This small molecule binds to this protein.
Small molecule (SMILES): CC(=O)N[C@H]1[C@H](O[C@H]2[C@H](O)[C@@H](NC(C)=O)CO[C@@H]2CO)O[C@H](CO)[C@@H](O[C@@H]2O[C@H](CO[C@H]3O[C@H](CO[C@H]4O[C@H](CO)[C@@H](O)[C@H](O)[C@@H]4O)[C@@H](O)[C@H](O[C@H]4O[C@H](CO)[C@@H](O)[C@H](O)[C@@H]4O)[C@@H]3O)[C@@H](O)[C@H](O[C@H]3O[C@H](CO)[C@@H](O)[C@H](O)[C@@H]3O[C@H]3O[C@H](CO)[C@@H](O)[C@H](O)[C@@H]3O)[C@@H]2O)[C@@H]1O

Binding-site contacts:
Ligand atom C6 contacts residue NAG1 of chain 1.R at 3.5 Å.
Ligand atom C5 contacts residue ASN15 of chain 1.D at 3.7 Å.
Ligand atom N2 contacts residue ASN15 of chain 1.D at 2.8 Å (h-bond).
Ligand atom C6 contacts residue ARG344 of chain 1.D at 3.7 Å.
Ligand atom C2 contacts residue ASN15 of chain 1.D at 2.4 Å.
Ligand atom C8 contacts residue PHE229 of chain 1.D at 4.1 Å (hydrophobic).
Ligand atom O6 contacts residue PHE53 of chain 1.D at 4.0 Å.
Ligand atom C4 contacts residue GLY270 of chain 1.D at 4.0 Å.
Ligand atom O6 contacts residue SER52 of chain 1.D at 3.0 Å (h-bond).
Ligand atom O4 contacts residue ARG344 of chain 1.D at 3.4 Å (salt-bridge).
Ligand atom O3 contacts residue NAG2 of chain 1.R at 3.3 Å.
Ligand atom O5 contacts residue NAG1 of chain 1.R at 3.9 Å.
Ligand atom C4 contacts residue NAG1 of chain 1.R at 4.0 Å.
Ligand atom O4 contacts residue NAG1 of chain 1.R at 3.9 Å.
Ligand atom C6 contacts residue SER52 of chain 1.D at 3.2 Å.
Ligand atom O6 contacts residue NAG2 of chain 1.R at 3.1 Å.
Ligand atom O7 contacts residue ASP54 of chain 1.D at 3.9 Å.
Ligand atom N2 contacts residue NAG2 of chain 1.R at 3.7 Å.
Ligand atom O5 contacts residue LYS476 of chain 1.D at 3.9 Å.
Ligand atom C8 contacts residue PHE53 of chain 1.D at 3.6 Å (hydrophobic).
Ligand atom O4 contacts residue SER52 of chain 1.D at 3.7 Å.
Ligand atom O5 contacts residue ASN15 of chain 1.D at 2.4 Å (h-bond).
Ligand atom C5 contacts residue LYS476 of chain 1.D at 4.1 Å.
Ligand atom C5 contacts residue NAG1 of chain 1.R at 3.5 Å.
Ligand atom C7 contacts residue ASN15 of chain 1.D at 3.4 Å.
Ligand atom O7 contacts residue NAG1 of chain 1.R at 2.8 Å (h-bond).
Ligand atom O6 contacts residue LYS476 of chain 1.D at 3.4 Å (salt-bridge).
Ligand atom C3 contacts residue NAG1 of chain 1.R at 3.8 Å.
Ligand atom C5 contacts residue SER52 of chain 1.D at 3.2 Å.
Ligand atom C1 contacts residue NAG1 of chain 1.R at 3.6 Å.
Ligand atom C8 contacts residue NAG2 of chain 1.R at 3.9 Å.
Ligand atom C7 contacts residue NAG1 of chain 1.R at 4.0 Å.
Ligand atom C6 contacts residue GLY270 of chain 1.D at 4.1 Å.
Ligand atom C4 contacts residue ARG344 of chain 1.D at 3.9 Å.
Ligand atom C1 contacts residue ASN15 of chain 1.D at 1.4 Å.
Ligand atom C4 contacts residue SER52 of chain 1.D at 4.1 Å.
Ligand atom C8 contacts residue ASP54 of chain 1.D at 3.8 Å.
Ligand atom C6 contacts residue NAG2 of chain 1.R at 3.6 Å.
Ligand atom C3 contacts residue ASN15 of chain 1.D at 3.8 Å.
Ligand atom O7 contacts residue ASN15 of chain 1.D at 3.6 Å.

Sequence of chain 1.D:
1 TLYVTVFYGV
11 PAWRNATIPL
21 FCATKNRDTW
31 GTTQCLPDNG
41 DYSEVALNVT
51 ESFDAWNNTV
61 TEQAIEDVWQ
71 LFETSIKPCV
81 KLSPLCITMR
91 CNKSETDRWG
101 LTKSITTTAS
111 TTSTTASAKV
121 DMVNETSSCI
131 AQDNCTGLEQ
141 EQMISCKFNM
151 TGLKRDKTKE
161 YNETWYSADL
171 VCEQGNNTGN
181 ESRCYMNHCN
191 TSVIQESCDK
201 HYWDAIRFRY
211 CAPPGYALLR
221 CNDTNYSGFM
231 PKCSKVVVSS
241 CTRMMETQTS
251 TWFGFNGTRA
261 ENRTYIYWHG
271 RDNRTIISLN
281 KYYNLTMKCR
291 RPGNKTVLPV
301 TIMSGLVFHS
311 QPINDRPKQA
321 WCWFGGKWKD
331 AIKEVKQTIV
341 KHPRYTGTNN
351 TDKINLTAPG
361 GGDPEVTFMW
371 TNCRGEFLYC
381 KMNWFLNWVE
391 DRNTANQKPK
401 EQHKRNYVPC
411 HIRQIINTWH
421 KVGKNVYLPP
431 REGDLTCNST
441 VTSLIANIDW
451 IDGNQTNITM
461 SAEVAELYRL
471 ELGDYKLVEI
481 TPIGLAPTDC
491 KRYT